Binding-site contacts:
Ligand atom C18 contacts residue PHE22 of chain 1.C at 3.3 Å (hydrophobic).
Ligand atom C08 contacts residue VAL319 of chain 1.A at 3.8 Å (hydrophobic).
Ligand atom N07 contacts residue GLN3 of chain 1.C at 3.9 Å.
Ligand atom C08 contacts residue ILE333 of chain 1.A at 3.9 Å (hydrophobic).
Ligand atom C22 contacts residue GLU164 of chain 1.A at 3.9 Å.
Ligand atom C06 contacts residue LYS323 of chain 1.A at 3.9 Å.
Ligand atom C15 contacts residue PHE22 of chain 1.C at 3.8 Å (hydrophobic).
Ligand atom C27 contacts residue GLU164 of chain 1.A at 3.7 Å.
Ligand atom C31 contacts residue THR275 of chain 1.A at 3.5 Å.
Ligand atom C26 contacts residue ALA438 of chain 1.A at 3.9 Å (hydrophobic).
Ligand atom C23 contacts residue GLU164 of chain 1.A at 3.4 Å.
Ligand atom C28 contacts residue ARG436 of chain 1.A at 3.8 Å.
Ligand atom C29 contacts residue THR167 of chain 1.A at 3.7 Å.
Ligand atom C13 contacts residue ASN335 of chain 1.A at 3.5 Å.
Ligand atom C34 contacts residue TYR273 of chain 1.A at 3.6 Å (hydrophobic).
Ligand atom C29 contacts residue ARG436 of chain 1.A at 4.0 Å.
Ligand atom C29 contacts residue TYR261 of chain 1.A at 3.4 Å (hydrophobic).
Ligand atom C22 contacts residue LYS323 of chain 1.A at 3.4 Å.
Ligand atom C06 contacts residue GLN322 of chain 1.A at 3.7 Å.
Ligand atom O35 contacts residue ASN335 of chain 1.A at 3.8 Å.
Ligand atom C32 contacts residue THR275 of chain 1.A at 3.2 Å.
Ligand atom C05 contacts residue LYS323 of chain 1.A at 3.7 Å.
Ligand atom C30 contacts residue ARG436 of chain 1.A at 3.5 Å.
Ligand atom C31 contacts residue ALA438 of chain 1.A at 3.6 Å (hydrophobic).
Ligand atom C25 contacts residue ALA438 of chain 1.A at 3.9 Å (hydrophobic).
Ligand atom C23 contacts residue LYS323 of chain 1.A at 3.7 Å.
Ligand atom C32 contacts residue ALA438 of chain 1.A at 3.8 Å (hydrophobic).
Ligand atom C06 contacts residue GLN3 of chain 1.C at 3.5 Å.
Ligand atom C27 contacts residue LEU160 of chain 1.A at 3.5 Å (hydrophobic).
Ligand atom O35 contacts residue VAL319 of chain 1.A at 3.3 Å.
Ligand atom C28 contacts residue ALA438 of chain 1.A at 3.7 Å (hydrophobic).
Ligand atom O01 contacts residue ILE333 of chain 1.A at 2.9 Å.
Ligand atom C18 contacts residue PHE161 of chain 1.A at 3.6 Å (hydrophobic).
Ligand atom C30 contacts residue ALA438 of chain 1.A at 3.5 Å (hydrophobic).
Ligand atom C33 contacts residue TYR273 of chain 1.A at 3.5 Å (hydrophobic).
Ligand atom C18 contacts residue ALA157 of chain 1.A at 3.7 Å (hydrophobic).
Ligand atom O19 contacts residue PHE161 of chain 1.A at 3.2 Å.
Ligand atom O01 contacts residue ASN335 of chain 1.A at 3.6 Å.
Ligand atom C30 contacts residue TYR261 of chain 1.A at 3.7 Å (hydrophobic).
Ligand atom C05 contacts residue THR5 of chain 1.C at 3.6 Å.

The small molecule below binds the protein below.
Small molecule (SMILES): Cc1cccc(-c2ccc([C@@H]3[C@@H](CO)N4CCCCN(S(=O)(=O)c5nccn5C)C[C@@H]34)cc2)c1C

Sequence of chain 1.C:
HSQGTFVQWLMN

Sequence of chain 1.A:
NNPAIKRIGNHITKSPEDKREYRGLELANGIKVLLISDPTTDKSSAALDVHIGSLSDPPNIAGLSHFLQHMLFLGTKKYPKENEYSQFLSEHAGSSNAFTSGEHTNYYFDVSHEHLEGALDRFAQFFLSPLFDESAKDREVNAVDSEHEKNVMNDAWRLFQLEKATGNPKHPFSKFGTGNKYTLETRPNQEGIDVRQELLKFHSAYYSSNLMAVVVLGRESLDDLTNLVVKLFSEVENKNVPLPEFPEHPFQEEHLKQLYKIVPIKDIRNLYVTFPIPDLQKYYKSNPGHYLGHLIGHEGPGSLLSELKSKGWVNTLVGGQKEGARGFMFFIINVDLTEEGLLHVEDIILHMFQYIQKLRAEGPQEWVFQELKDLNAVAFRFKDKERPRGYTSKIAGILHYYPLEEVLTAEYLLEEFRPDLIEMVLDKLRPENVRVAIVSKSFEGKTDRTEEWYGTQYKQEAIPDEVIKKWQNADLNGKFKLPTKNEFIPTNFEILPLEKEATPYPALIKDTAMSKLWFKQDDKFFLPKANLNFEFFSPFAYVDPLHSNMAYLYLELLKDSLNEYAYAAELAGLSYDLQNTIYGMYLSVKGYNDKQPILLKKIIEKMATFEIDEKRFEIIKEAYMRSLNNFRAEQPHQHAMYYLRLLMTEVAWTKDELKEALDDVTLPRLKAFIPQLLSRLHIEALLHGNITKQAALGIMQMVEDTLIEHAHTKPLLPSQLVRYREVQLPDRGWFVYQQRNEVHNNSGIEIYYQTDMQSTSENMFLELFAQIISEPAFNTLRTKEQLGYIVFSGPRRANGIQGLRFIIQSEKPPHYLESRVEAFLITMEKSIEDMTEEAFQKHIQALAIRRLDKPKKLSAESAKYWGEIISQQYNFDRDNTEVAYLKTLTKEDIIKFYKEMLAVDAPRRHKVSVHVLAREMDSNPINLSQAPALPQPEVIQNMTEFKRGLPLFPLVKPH